Sequence of chain 2.A:
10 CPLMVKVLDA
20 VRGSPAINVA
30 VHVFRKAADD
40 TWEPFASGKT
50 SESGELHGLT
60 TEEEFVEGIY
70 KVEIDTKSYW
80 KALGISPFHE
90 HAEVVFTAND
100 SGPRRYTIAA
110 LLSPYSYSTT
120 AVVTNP

Sequence of chain 1.A:
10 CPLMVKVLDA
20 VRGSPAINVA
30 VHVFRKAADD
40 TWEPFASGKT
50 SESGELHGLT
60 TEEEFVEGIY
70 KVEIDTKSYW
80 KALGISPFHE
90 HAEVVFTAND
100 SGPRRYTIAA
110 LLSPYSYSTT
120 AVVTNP

A small-molecule ligand and the protein it binds are described below.
Small molecule (SMILES): CCC(=O)Nc1ccc(/C=C/c2cc(C)c(O)c(C)c2)cc1

Binding-site contacts:
Ligand atom C1 contacts residue LYS15 of chain 1.A at 1.4 Å.
Ligand atom C10 contacts residue ALA108 of chain 2.A at 3.7 Å (hydrophobic).
Ligand atom C12 contacts residue ALA108 of chain 2.A at 3.7 Å (hydrophobic).
Ligand atom C9 contacts residue 18A1 of chain 2.C at 1.5 Å.
Ligand atom O4 contacts residue LYS15 of chain 1.A at 3.6 Å.
Ligand atom C21 contacts residue 18A1 of chain 2.C at 0.3 Å.
Ligand atom C1 contacts residue 18A1 of chain 2.C at 3.7 Å.
Ligand atom O18 contacts residue 18A1 of chain 2.C at 0.2 Å (h-bond).
Ligand atom C8 contacts residue 18A1 of chain 2.C at 0.9 Å.
Ligand atom C7 contacts residue LYS15 of chain 1.A at 3.3 Å.
Ligand atom O18 contacts residue LEU110 of chain 1.A at 3.7 Å.
Ligand atom C6 contacts residue LYS15 of chain 1.A at 3.4 Å.
Ligand atom C14 contacts residue 18A1 of chain 2.C at 0.2 Å.
Ligand atom C2 contacts residue GLU54 of chain 1.A at 3.2 Å.
Ligand atom C19 contacts residue 18A1 of chain 2.C at 0.3 Å.
Ligand atom O18 contacts residue SER117 of chain 1.A at 2.8 Å (h-bond).
Ligand atom C5 contacts residue 18A1 of chain 2.C at 0.2 Å.
Ligand atom C2 contacts residue LYS15 of chain 1.A at 2.5 Å.
Ligand atom C4 contacts residue 18A1 of chain 2.C at 0.2 Å.
Ligand atom C3 contacts residue 18A1 of chain 2.C at 2.4 Å.
Ligand atom C21 contacts residue SER117 of chain 1.A at 3.0 Å.
Ligand atom C2 contacts residue 18A1 of chain 2.C at 2.4 Å.
Ligand atom C6 contacts residue 18A1 of chain 2.C at 1.9 Å.
Ligand atom C12 contacts residue LEU17 of chain 1.A at 3.5 Å (hydrophobic).
Ligand atom C12 contacts residue 18A1 of chain 2.C at 1.2 Å.
Ligand atom N5 contacts residue LYS15 of chain 1.A at 3.3 Å (salt-bridge).
Ligand atom C1 contacts residue GLU54 of chain 1.A at 2.5 Å.
Ligand atom C19 contacts residue SER117 of chain 2.A at 3.1 Å.
Ligand atom C11 contacts residue 18A1 of chain 2.C at 2.8 Å.
Ligand atom O18 contacts residue LEU110 of chain 2.A at 3.5 Å.
Ligand atom C3 contacts residue LYS15 of chain 1.A at 2.9 Å.
Ligand atom C17 contacts residue 18A1 of chain 2.C at 0.2 Å.
Ligand atom N5 contacts residue 18A1 of chain 2.C at 2.4 Å.
Ligand atom O18 contacts residue SER117 of chain 2.A at 2.8 Å (h-bond).
Ligand atom C13 contacts residue 18A1 of chain 2.C at 0.2 Å.
Ligand atom C15 contacts residue 18A1 of chain 2.C at 0.2 Å.
Ligand atom O4 contacts residue 18A1 of chain 2.C at 3.0 Å.
Ligand atom C16 contacts residue 18A1 of chain 2.C at 0.2 Å.
Ligand atom C10 contacts residue 18A1 of chain 2.C at 2.4 Å.
Ligand atom C7 contacts residue 18A1 of chain 2.C at 1.1 Å.